Binding-site contacts:
Ligand atom O6 contacts residue ASP440 of chain 1.A at 2.6 Å (salt-bridge).
Ligand atom C8 contacts residue SER232 of chain 1.A at 3.6 Å.
Ligand atom C7 contacts residue LYS204 of chain 1.A at 3.6 Å.
Ligand atom C8 contacts residue LEU228 of chain 1.A at 3.7 Å (hydrophobic).
Ligand atom O5 contacts residue ASN271 of chain 1.A at 2.3 Å (h-bond).
Ligand atom O7 contacts residue TYR446 of chain 1.A at 3.6 Å.
Ligand atom O6 contacts residue SER443 of chain 1.A at 3.1 Å (h-bond).
Ligand atom C3 contacts residue ASN271 of chain 1.A at 3.8 Å.
Ligand atom C8 contacts residue ASP230 of chain 1.A at 3.7 Å.
Ligand atom N2 contacts residue ASP230 of chain 1.A at 2.8 Å (salt-bridge).
Ligand atom C6 contacts residue ASP440 of chain 1.A at 3.1 Å.
Ligand atom O5 contacts residue HIS442 of chain 1.A at 3.9 Å.
Ligand atom C1 contacts residue ASN271 of chain 1.A at 1.4 Å.
Ligand atom C6 contacts residue HIS442 of chain 1.A at 3.3 Å.
Ligand atom O7 contacts residue LEU228 of chain 1.A at 3.5 Å.
Ligand atom C2 contacts residue ASN271 of chain 1.A at 2.4 Å.
Ligand atom C8 contacts residue LYS204 of chain 1.A at 3.7 Å.
Ligand atom C8 contacts residue TYR269 of chain 1.A at 3.7 Å (hydrophobic).
Ligand atom C7 contacts residue ASN271 of chain 1.A at 3.8 Å.
Ligand atom C8 contacts residue PHE445 of chain 1.A at 3.6 Å (hydrophobic).
Ligand atom C2 contacts residue ASN444 of chain 1.A at 3.8 Å.
Ligand atom O6 contacts residue LEU228 of chain 1.A at 3.8 Å.
Ligand atom O7 contacts residue ASN444 of chain 1.A at 3.1 Å (h-bond).
Ligand atom C6 contacts residue HIS442 of chain 1.A at 3.7 Å.
Ligand atom C7 contacts residue ASP230 of chain 1.A at 3.7 Å.
Ligand atom C7 contacts residue PHE445 of chain 1.A at 3.8 Å (hydrophobic).
Ligand atom C7 contacts residue LEU228 of chain 1.A at 3.5 Å (hydrophobic).
Ligand atom C3 contacts residue ASP230 of chain 1.A at 3.9 Å.
Ligand atom O7 contacts residue PHE445 of chain 1.A at 2.8 Å (h-bond).
Ligand atom C1 contacts residue HIS442 of chain 1.A at 3.6 Å.
Ligand atom C2 contacts residue HIS442 of chain 1.A at 3.3 Å.
Ligand atom N2 contacts residue ASN271 of chain 1.A at 3.0 Å (h-bond).
Ligand atom O6 contacts residue TYR269 of chain 1.A at 3.4 Å.
Ligand atom C1 contacts residue ASP230 of chain 1.A at 3.5 Å.
Ligand atom O7 contacts residue LYS204 of chain 1.A at 2.8 Å (salt-bridge).
Ligand atom C2 contacts residue ASP230 of chain 1.A at 3.6 Å.
Ligand atom C5 contacts residue ASN271 of chain 1.A at 3.6 Å.
Ligand atom O4 contacts residue PHE206 of chain 1.A at 3.6 Å.
Ligand atom C6 contacts residue SER443 of chain 1.A at 3.6 Å.
Ligand atom C8 contacts residue SER208 of chain 1.A at 3.3 Å.

Sequence of chain 1.A:
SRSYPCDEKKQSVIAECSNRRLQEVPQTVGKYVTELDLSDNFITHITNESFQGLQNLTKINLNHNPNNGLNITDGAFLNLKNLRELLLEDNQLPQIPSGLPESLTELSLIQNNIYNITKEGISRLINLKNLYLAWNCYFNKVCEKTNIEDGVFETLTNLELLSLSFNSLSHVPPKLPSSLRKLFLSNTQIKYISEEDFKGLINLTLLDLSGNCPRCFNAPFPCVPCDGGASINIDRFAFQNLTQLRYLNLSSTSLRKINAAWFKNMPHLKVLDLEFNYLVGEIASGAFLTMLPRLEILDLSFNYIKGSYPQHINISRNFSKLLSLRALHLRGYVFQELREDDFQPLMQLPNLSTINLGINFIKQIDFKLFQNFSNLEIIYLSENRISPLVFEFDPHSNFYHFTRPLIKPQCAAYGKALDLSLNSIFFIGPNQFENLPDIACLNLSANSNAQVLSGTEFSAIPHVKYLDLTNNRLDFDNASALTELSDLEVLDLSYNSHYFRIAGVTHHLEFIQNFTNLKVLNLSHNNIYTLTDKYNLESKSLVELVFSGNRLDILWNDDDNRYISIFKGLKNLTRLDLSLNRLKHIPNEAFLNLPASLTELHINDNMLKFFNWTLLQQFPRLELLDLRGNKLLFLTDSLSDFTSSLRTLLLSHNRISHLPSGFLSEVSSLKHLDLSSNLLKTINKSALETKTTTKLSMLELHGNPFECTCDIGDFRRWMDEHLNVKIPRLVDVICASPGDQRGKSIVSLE

A protein and the small-molecule ligand that binds it are described below.
Small molecule (SMILES): CC(=O)N[C@H]1[C@H](O[C@H]2[C@H](O)[C@@H](NC(C)=O)CO[C@@H]2CO)O[C@H](CO)[C@@H](O[C@@H]2O[C@H](CO[C@H]3O[C@H](CO)[C@@H](O)[C@H](O)[C@@H]3O)[C@@H](O)[C@H](O[C@H]3O[C@H](CO)[C@@H](O)[C@H](O)[C@@H]3O)[C@@H]2O)[C@@H]1O